Binding-site contacts:
Ligand atom N3 contacts residue NVK1 of chain 1.O at 3.8 Å.
Ligand atom O1 contacts residue NVK1 of chain 1.O at 3.8 Å.
Ligand atom C12 contacts residue NVK1 of chain 1.O at 3.6 Å.
Ligand atom C9 contacts residue NVK1 of chain 1.O at 3.7 Å.
Ligand atom C1 contacts residue NVK1 of chain 1.O at 3.6 Å.
Ligand atom C16 contacts residue ILE98 of chain 1.B at 3.8 Å (hydrophobic).
Ligand atom C14 contacts residue NVK1 of chain 1.O at 3.8 Å.
Ligand atom N2 contacts residue GLN102 of chain 1.B at 3.7 Å.
Ligand atom C1 contacts residue PHE195 of chain 1.B at 3.6 Å (hydrophobic).
Ligand atom C8 contacts residue GLN155 of chain 1.B at 3.1 Å.
Ligand atom C17 contacts residue SER79 of chain 1.B at 3.6 Å.
Ligand atom C4 contacts residue NVK1 of chain 1.O at 3.7 Å.
Ligand atom C1 contacts residue THR199 of chain 1.B at 3.2 Å.
Ligand atom C16 contacts residue SER79 of chain 1.B at 3.5 Å.
Ligand atom C5 contacts residue NVK1 of chain 1.O at 3.9 Å.
Ligand atom N4 contacts residue NVK1 of chain 1.O at 3.8 Å.
Ligand atom C16 contacts residue ALA78 of chain 1.B at 3.9 Å (hydrophobic).
Ligand atom N3 contacts residue GLN102 of chain 1.B at 3.7 Å.
Ligand atom C15 contacts residue NVK1 of chain 1.O at 3.4 Å.
Ligand atom C10 contacts residue PRO99 of chain 1.B at 3.9 Å (hydrophobic).
Ligand atom C17 contacts residue NVK1 of chain 1.O at 3.8 Å.
Ligand atom N1 contacts residue NVK1 of chain 1.O at 3.5 Å.
Ligand atom C3 contacts residue NVK1 of chain 1.O at 3.6 Å.
Ligand atom C3 contacts residue GLN155 of chain 1.B at 3.7 Å.
Ligand atom C17 contacts residue TYR324 of chain 1.B at 3.6 Å (hydrophobic).
Ligand atom C1 contacts residue MET152 of chain 1.B at 3.9 Å (hydrophobic).
Ligand atom N5 contacts residue GLN102 of chain 1.B at 3.5 Å.
Ligand atom N5 contacts residue NVK1 of chain 1.O at 3.7 Å.
Ligand atom C13 contacts residue NVK1 of chain 1.O at 3.9 Å.
Ligand atom O2 contacts residue NVK1 of chain 1.O at 4.0 Å.
Ligand atom C16 contacts residue CYS75 of chain 1.B at 3.7 Å (hydrophobic).
Ligand atom C5 contacts residue ALA103 of chain 1.B at 3.7 Å (hydrophobic).
Ligand atom C7 contacts residue NVK1 of chain 1.O at 3.9 Å.
Ligand atom C10 contacts residue NVK1 of chain 1.O at 3.6 Å.
Ligand atom C11 contacts residue NVK1 of chain 1.O at 3.6 Å.
Ligand atom C7 contacts residue GLN155 of chain 1.B at 3.7 Å.
Ligand atom C2 contacts residue NVK1 of chain 1.O at 3.6 Å.
Ligand atom C17 contacts residue ILE98 of chain 1.B at 3.9 Å (hydrophobic).
Ligand atom C6 contacts residue NVK1 of chain 1.O at 3.8 Å.
Ligand atom C16 contacts residue NVK1 of chain 1.O at 3.6 Å.

Sequence of chain 1.B:
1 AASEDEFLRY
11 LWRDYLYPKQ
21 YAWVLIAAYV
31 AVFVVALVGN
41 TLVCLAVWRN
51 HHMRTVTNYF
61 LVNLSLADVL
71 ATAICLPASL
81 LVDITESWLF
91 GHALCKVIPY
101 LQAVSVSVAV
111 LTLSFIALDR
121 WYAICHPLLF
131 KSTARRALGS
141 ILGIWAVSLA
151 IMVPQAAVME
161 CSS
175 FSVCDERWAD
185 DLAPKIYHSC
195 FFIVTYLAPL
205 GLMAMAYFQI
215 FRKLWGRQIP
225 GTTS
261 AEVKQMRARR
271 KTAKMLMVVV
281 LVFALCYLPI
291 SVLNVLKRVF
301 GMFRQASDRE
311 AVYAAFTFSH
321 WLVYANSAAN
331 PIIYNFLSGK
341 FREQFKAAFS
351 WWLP

The small molecule below binds the protein below.
Small molecule (SMILES): Cc1nc2ccc(NC(=O)Nc3ccnc4cccnc34)cc2o1